Sequence of chain 1.A:
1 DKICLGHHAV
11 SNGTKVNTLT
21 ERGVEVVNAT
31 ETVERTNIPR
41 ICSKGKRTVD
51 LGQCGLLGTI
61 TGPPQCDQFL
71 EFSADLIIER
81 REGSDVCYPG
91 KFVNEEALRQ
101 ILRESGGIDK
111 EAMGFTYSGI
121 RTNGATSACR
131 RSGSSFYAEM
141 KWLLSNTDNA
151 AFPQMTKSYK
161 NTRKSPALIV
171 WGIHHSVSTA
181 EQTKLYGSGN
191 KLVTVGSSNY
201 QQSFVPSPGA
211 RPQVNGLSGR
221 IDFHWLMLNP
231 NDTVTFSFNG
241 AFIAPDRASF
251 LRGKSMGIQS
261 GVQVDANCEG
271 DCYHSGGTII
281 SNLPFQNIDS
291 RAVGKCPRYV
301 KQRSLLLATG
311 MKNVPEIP

This small molecule binds to this protein.
Small molecule (SMILES): CC(=O)N[C@@H]1[C@@H](O)[C@H](O)[C@@H](CO)O[C@H]1O

Binding-site contacts:
Ligand atom C2 contacts residue ASN231 of chain 1.A at 1.9 Å.
Ligand atom O3 contacts residue ASN231 of chain 1.A at 4.3 Å.
Ligand atom O5 contacts residue LYS160 of chain 1.A at 4.2 Å.
Ligand atom C5 contacts residue ASN231 of chain 1.A at 3.6 Å.
Ligand atom C6 contacts residue LYS160 of chain 1.A at 4.4 Å.
Ligand atom O6 contacts residue LYS160 of chain 1.A at 3.1 Å (salt-bridge).
Ligand atom C4 contacts residue ASN231 of chain 1.A at 3.9 Å.
Ligand atom O6 contacts residue ASN231 of chain 1.A at 4.4 Å.
Ligand atom C3 contacts residue ASN231 of chain 1.A at 3.4 Å.
Ligand atom O7 contacts residue ASN231 of chain 1.A at 3.7 Å.
Ligand atom C8 contacts residue ASN231 of chain 1.A at 4.4 Å.
Ligand atom N2 contacts residue ASN231 of chain 1.A at 2.4 Å (h-bond).
Ligand atom C1 contacts residue ASN231 of chain 1.A at 1.4 Å.
Ligand atom O5 contacts residue ASN231 of chain 1.A at 2.4 Å (h-bond).
Ligand atom C7 contacts residue ASN231 of chain 1.A at 3.3 Å.